Sequence of chain 1.A:
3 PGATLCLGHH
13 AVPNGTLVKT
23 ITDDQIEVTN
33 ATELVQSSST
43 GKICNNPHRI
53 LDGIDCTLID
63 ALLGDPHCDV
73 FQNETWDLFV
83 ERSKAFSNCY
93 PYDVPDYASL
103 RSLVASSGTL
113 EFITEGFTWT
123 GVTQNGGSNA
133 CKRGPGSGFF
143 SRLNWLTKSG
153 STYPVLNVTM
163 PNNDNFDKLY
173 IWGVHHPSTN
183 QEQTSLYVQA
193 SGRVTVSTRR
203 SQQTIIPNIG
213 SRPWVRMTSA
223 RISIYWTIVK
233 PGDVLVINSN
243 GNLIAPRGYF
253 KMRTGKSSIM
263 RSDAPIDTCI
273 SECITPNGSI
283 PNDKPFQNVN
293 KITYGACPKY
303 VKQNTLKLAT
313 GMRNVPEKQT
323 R

A small-molecule ligand and the protein it binds are described below.
Small molecule (SMILES): CC(=O)N[C@@H]1[C@@H](O)[C@H](O)[C@@H](CO)O[C@H]1O

Binding-site contacts:
Ligand atom C4 contacts residue ASN75 of chain 1.A at 4.3 Å.
Ligand atom C1 contacts residue PHE114 of chain 1.A at 3.7 Å (hydrophobic).
Ligand atom O5 contacts residue ASN75 of chain 1.A at 2.4 Å (h-bond).
Ligand atom C5 contacts residue PHE114 of chain 1.A at 3.7 Å (hydrophobic).
Ligand atom C3 contacts residue ASN75 of chain 1.A at 3.8 Å.
Ligand atom C5 contacts residue ASN75 of chain 1.A at 3.7 Å.
Ligand atom C4 contacts residue PHE114 of chain 1.A at 4.4 Å (hydrophobic).
Ligand atom O7 contacts residue ASN75 of chain 1.A at 2.9 Å (h-bond).
Ligand atom O5 contacts residue PHE114 of chain 1.A at 4.0 Å.
Ligand atom C3 contacts residue PHE114 of chain 1.A at 4.2 Å (hydrophobic).
Ligand atom C8 contacts residue GLN74 of chain 1.A at 3.3 Å.
Ligand atom C7 contacts residue ASN75 of chain 1.A at 3.1 Å.
Ligand atom C6 contacts residue ILE115 of chain 1.A at 4.5 Å (hydrophobic).
Ligand atom C2 contacts residue ASN75 of chain 1.A at 2.5 Å.
Ligand atom C1 contacts residue ASN75 of chain 1.A at 1.4 Å.
Ligand atom C8 contacts residue ASN75 of chain 1.A at 4.4 Å.
Ligand atom N2 contacts residue ASN75 of chain 1.A at 3.0 Å (h-bond).